Binding-site contacts:
Ligand atom C19 contacts residue TYR163 of chain 2.A at 3.8 Å (hydrophobic).
Ligand atom N6 contacts residue TYR163 of chain 2.A at 3.5 Å.
Ligand atom N12 contacts residue THR161 of chain 2.A at 3.8 Å.
Ligand atom N10 contacts residue TYR75 of chain 2.A at 3.4 Å (h-bond).
Ligand atom O7 contacts residue ASN122 of chain 2.A at 3.1 Å (h-bond).
Ligand atom O8 contacts residue ASP45 of chain 2.A at 2.7 Å (salt-bridge).
Ligand atom C16 contacts residue TYR163 of chain 2.A at 3.5 Å (hydrophobic).
Ligand atom N6 contacts residue ALA185 of chain 3.A at 3.0 Å (h-bond).
Ligand atom O6 contacts residue GLU123 of chain 2.A at 2.5 Å (salt-bridge).
Ligand atom N11 contacts residue PHE74 of chain 2.A at 3.5 Å.
Ligand atom C20 contacts residue GLU123 of chain 2.A at 3.3 Å.
Ligand atom N10 contacts residue THR161 of chain 2.A at 3.6 Å (h-bond).
Ligand atom C24 contacts residue ASP45 of chain 2.A at 3.7 Å.
Ligand atom C5 contacts residue ASP45 of chain 2.A at 3.7 Å.
Ligand atom C15 contacts residue TYR163 of chain 2.A at 3.6 Å (hydrophobic).
Ligand atom C19 contacts residue GLU123 of chain 2.A at 3.4 Å.
Ligand atom N11 contacts residue THR161 of chain 2.A at 2.4 Å (h-bond).
Ligand atom O6 contacts residue TYR163 of chain 2.A at 3.3 Å (h-bond).
Ligand atom C22 contacts residue ALA162 of chain 2.A at 3.6 Å (hydrophobic).
Ligand atom C25 contacts residue ASP45 of chain 2.A at 3.5 Å.
Ligand atom O6 contacts residue ALA162 of chain 2.A at 3.1 Å.
Ligand atom N10 contacts residue SER158 of chain 2.A at 3.0 Å (h-bond).
Ligand atom C6 contacts residue ASP45 of chain 2.A at 3.6 Å.
Ligand atom N6 contacts residue ASP150 of chain 3.A at 3.1 Å (salt-bridge).
Ligand atom C23 contacts residue PHE74 of chain 2.A at 3.6 Å (hydrophobic).
Ligand atom C23 contacts residue THR161 of chain 2.A at 3.1 Å.
Ligand atom N11 contacts residue ALA162 of chain 2.A at 3.7 Å.
Ligand atom N9 contacts residue ASN122 of chain 2.A at 2.9 Å (h-bond).
Ligand atom N8 contacts residue TYR163 of chain 2.A at 3.6 Å.
Ligand atom C21 contacts residue ALA162 of chain 2.A at 3.6 Å (hydrophobic).
Ligand atom O4 contacts residue HIS223 of chain 2.A at 3.1 Å.
Ligand atom C8 contacts residue GLY46 of chain 2.A at 3.7 Å.
Ligand atom N2 contacts residue ASP45 of chain 2.A at 3.5 Å (salt-bridge).
Ligand atom O7 contacts residue GLU123 of chain 2.A at 2.6 Å (salt-bridge).
Ligand atom C22 contacts residue THR161 of chain 2.A at 3.4 Å.
Ligand atom C17 contacts residue SER166 of chain 2.A at 3.1 Å.
Ligand atom N10 contacts residue ASN122 of chain 2.A at 2.9 Å (h-bond).
Ligand atom O6 contacts residue ASN122 of chain 2.A at 3.7 Å.
Ligand atom C5 contacts residue ASN122 of chain 2.A at 3.8 Å.
Ligand atom N7 contacts residue SER166 of chain 2.A at 3.0 Å (h-bond).

Sequence of chain 2.A:
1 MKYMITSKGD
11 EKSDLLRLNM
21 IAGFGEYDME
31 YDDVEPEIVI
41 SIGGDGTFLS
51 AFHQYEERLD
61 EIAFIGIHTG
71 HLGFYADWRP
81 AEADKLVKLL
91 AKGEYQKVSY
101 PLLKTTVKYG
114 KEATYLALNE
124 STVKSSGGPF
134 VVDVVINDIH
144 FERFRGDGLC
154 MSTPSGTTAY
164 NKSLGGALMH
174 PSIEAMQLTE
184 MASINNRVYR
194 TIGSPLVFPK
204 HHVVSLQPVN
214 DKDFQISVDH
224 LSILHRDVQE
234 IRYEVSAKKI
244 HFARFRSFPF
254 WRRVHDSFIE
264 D

Sequence of chain 3.A:
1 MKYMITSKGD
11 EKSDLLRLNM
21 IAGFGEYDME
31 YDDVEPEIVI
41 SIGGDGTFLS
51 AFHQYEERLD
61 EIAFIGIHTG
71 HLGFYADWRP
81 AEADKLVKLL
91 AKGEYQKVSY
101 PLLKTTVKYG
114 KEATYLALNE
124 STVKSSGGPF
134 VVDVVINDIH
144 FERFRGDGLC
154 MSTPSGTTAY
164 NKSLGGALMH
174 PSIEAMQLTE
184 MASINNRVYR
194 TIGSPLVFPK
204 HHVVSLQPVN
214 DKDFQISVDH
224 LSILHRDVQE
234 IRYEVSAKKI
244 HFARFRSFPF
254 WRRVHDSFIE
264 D

The small molecule below binds the protein below.
Small molecule (SMILES): NCCS(=O)(=O)NC[C@H]1O[C@@H](n2c(C#CCN(CC(=O)O)C[C@H]3O[C@@H](n4cnc5c(N)ncnc54)[C@H](O)[C@@H]3O)nc3c(N)ncnc32)[C@H](O)[C@@H]1O